Binding-site contacts:
Ligand atom C8 contacts residue ASN195 of chain 1.H at 3.2 Å.
Ligand atom C8 contacts residue LYS194 of chain 1.H at 4.3 Å.
Ligand atom O7 contacts residue THR212 of chain 1.H at 3.3 Å.
Ligand atom N2 contacts residue ASN195 of chain 1.H at 2.9 Å (h-bond).
Ligand atom C7 contacts residue ASN195 of chain 1.H at 3.3 Å.
Ligand atom C7 contacts residue SER211 of chain 1.H at 3.6 Å.
Ligand atom O7 contacts residue SER211 of chain 1.H at 3.4 Å.
Ligand atom O7 contacts residue ASN195 of chain 1.H at 4.2 Å.
Ligand atom C4 contacts residue ASN195 of chain 1.H at 4.2 Å.
Ligand atom C1 contacts residue ASN195 of chain 1.H at 1.4 Å.
Ligand atom C7 contacts residue THR212 of chain 1.H at 4.5 Å.
Ligand atom C1 contacts residue SER211 of chain 1.H at 4.1 Å.
Ligand atom C2 contacts residue ASN195 of chain 1.H at 2.4 Å.
Ligand atom C2 contacts residue SER211 of chain 1.H at 4.2 Å.
Ligand atom O5 contacts residue ASN195 of chain 1.H at 2.4 Å (h-bond).
Ligand atom C5 contacts residue ASN195 of chain 1.H at 3.7 Å.
Ligand atom N2 contacts residue SER211 of chain 1.H at 3.2 Å (h-bond).
Ligand atom C3 contacts residue ASN195 of chain 1.H at 3.8 Å.
Ligand atom C7 contacts residue LYS194 of chain 1.H at 3.8 Å.
Ligand atom O7 contacts residue LYS194 of chain 1.H at 3.4 Å (salt-bridge).

Sequence of chain 1.H:
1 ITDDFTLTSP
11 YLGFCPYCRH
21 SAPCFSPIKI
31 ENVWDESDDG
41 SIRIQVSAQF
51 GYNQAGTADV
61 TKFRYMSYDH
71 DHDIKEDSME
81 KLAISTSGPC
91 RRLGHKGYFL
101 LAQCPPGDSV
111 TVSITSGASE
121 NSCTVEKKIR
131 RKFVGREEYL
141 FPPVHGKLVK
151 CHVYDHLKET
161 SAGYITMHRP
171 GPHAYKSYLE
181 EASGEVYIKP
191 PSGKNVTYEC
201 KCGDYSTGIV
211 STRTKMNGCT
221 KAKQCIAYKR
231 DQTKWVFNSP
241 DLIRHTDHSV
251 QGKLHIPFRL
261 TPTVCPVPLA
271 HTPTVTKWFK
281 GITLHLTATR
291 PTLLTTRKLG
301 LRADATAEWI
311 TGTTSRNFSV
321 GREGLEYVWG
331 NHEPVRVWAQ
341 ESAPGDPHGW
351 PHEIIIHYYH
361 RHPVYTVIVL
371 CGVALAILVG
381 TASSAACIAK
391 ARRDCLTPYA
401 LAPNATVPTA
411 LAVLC

The protein below binds the small molecule below.
Small molecule (SMILES): CC(=O)N[C@@H]1[C@@H](O)[C@H](O)[C@@H](CO)O[C@H]1O